Sequence of chain 1.A:
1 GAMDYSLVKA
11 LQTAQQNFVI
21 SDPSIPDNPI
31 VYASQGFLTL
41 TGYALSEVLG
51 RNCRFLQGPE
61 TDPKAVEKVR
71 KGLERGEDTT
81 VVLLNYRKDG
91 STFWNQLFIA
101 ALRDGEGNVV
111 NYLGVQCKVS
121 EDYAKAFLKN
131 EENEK

Binding-site contacts:
Ligand atom O4' contacts residue 9O91 of chain 1.E at 0.3 Å (h-bond).
Ligand atom C8 contacts residue 9O91 of chain 1.E at 0.4 Å.
Ligand atom N3 contacts residue 9O91 of chain 1.E at 0.9 Å (h-bond).
Ligand atom C6 contacts residue 9O91 of chain 1.E at 0.1 Å.
Ligand atom C2 contacts residue 9O91 of chain 1.E at 0.7 Å.
Ligand atom C4A contacts residue CYS53 of chain 1.A at 2.9 Å (hydrophobic).
Ligand atom C4' contacts residue 9O91 of chain 1.E at 0.4 Å.
Ligand atom C7 contacts residue 9O91 of chain 1.E at 0.2 Å.
Ligand atom C9 contacts residue 9O91 of chain 1.E at 0.6 Å.
Ligand atom N1 contacts residue 9O91 of chain 1.E at 0.7 Å (h-bond).
Ligand atom N3 contacts residue ASN85 of chain 1.A at 2.7 Å (h-bond).
Ligand atom O2P contacts residue 9O91 of chain 1.E at 0.8 Å (h-bond).
Ligand atom C4A contacts residue 9O91 of chain 1.E at 1.1 Å.
Ligand atom C7M contacts residue 9O91 of chain 1.E at 0.2 Å.
Ligand atom C5' contacts residue 9O91 of chain 1.E at 0.5 Å.
Ligand atom C8M contacts residue 9O91 of chain 1.E at 0.5 Å.
Ligand atom O4 contacts residue 9O91 of chain 1.E at 1.1 Å (h-bond).
Ligand atom C4 contacts residue 9O91 of chain 1.E at 1.0 Å.
Ligand atom O3' contacts residue 9O91 of chain 1.E at 0.5 Å (h-bond).
Ligand atom O2 contacts residue ASN85 of chain 1.A at 2.9 Å (h-bond).
Ligand atom O4' contacts residue GLN57 of chain 1.A at 2.7 Å (h-bond).
Ligand atom C2' contacts residue 9O91 of chain 1.E at 0.3 Å.
Ligand atom C10 contacts residue 9O91 of chain 1.E at 0.8 Å.
Ligand atom O1P contacts residue 9O91 of chain 1.E at 0.6 Å (h-bond).
Ligand atom C8M contacts residue ASN28 of chain 1.A at 3.1 Å.
Ligand atom O2 contacts residue 9O91 of chain 1.E at 0.7 Å (h-bond).
Ligand atom O4 contacts residue LEU56 of chain 1.A at 2.9 Å.
Ligand atom P contacts residue 9O91 of chain 1.E at 0.6 Å.
Ligand atom C3' contacts residue 9O91 of chain 1.E at 0.3 Å.
Ligand atom O3P contacts residue 9O91 of chain 1.E at 0.6 Å (h-bond).
Ligand atom C1 contacts residue 9O91 of chain 1.E at 0.4 Å.
Ligand atom O2' contacts residue 9O91 of chain 1.E at 0.3 Å (h-bond).
Ligand atom O2' contacts residue ASN52 of chain 1.A at 2.9 Å (h-bond).
Ligand atom O5' contacts residue 9O91 of chain 1.E at 0.4 Å (h-bond).
Ligand atom O4 contacts residue GLN116 of chain 1.A at 3.0 Å (h-bond).
Ligand atom N10 contacts residue 9O91 of chain 1.E at 0.6 Å (h-bond).
Ligand atom C5A contacts residue 9O91 of chain 1.E at 0.3 Å.
Ligand atom C10 contacts residue CYS53 of chain 1.A at 3.1 Å (hydrophobic).
Ligand atom C1' contacts residue 9O91 of chain 1.E at 0.5 Å.
Ligand atom C9A contacts residue 9O91 of chain 1.E at 0.5 Å.

This protein binds this small molecule.
Small molecule (SMILES): Cc1cc2c(cc1C)N(C[C@H](O)[C@H](O)[C@H](O)COP(=O)(O)O)C1=NC(=O)NC(=O)[C@@H]1C2